Binding-site contacts:
Ligand atom O37 contacts residue GLY97 of chain 1.D at 3.6 Å.
Ligand atom O29 contacts residue GLY97 of chain 1.D at 3.4 Å.
Ligand atom C14 contacts residue VAL179 of chain 1.D at 3.7 Å (hydrophobic).
Ligand atom C33 contacts residue TYR397 of chain 1.D at 3.9 Å (hydrophobic).
Ligand atom O19 contacts residue TRP396 of chain 1.D at 3.7 Å.
Ligand atom C11 contacts residue THR177 of chain 1.D at 4.0 Å.
Ligand atom C36 contacts residue ASN98 of chain 1.D at 4.0 Å.
Ligand atom N20 contacts residue GLY97 of chain 1.D at 3.5 Å (h-bond).
Ligand atom O19 contacts residue LYS102 of chain 1.D at 3.4 Å (salt-bridge).
Ligand atom O34 contacts residue PHE393 of chain 1.D at 2.9 Å.
Ligand atom C43 contacts residue PHE393 of chain 1.D at 3.7 Å (hydrophobic).
Ligand atom C16 contacts residue TRP396 of chain 1.D at 3.4 Å (hydrophobic).
Ligand atom O17 contacts residue ASN99 of chain 1.D at 3.6 Å.
Ligand atom C21 contacts residue GLY97 of chain 1.D at 3.9 Å.
Ligand atom C10 contacts residue THR177 of chain 1.D at 3.6 Å.
Ligand atom C08 contacts residue PHE393 of chain 1.D at 3.6 Å (hydrophobic).
Ligand atom O37 contacts residue ASN98 of chain 1.D at 3.1 Å (h-bond).
Ligand atom C33 contacts residue TRP396 of chain 1.D at 3.6 Å (hydrophobic).
Ligand atom C22 contacts residue GLY97 of chain 1.D at 4.0 Å.
Ligand atom C15 contacts residue TRP396 of chain 1.D at 3.7 Å (hydrophobic).
Ligand atom C14 contacts residue PHE393 of chain 1.D at 4.0 Å (hydrophobic).
Ligand atom C12 contacts residue PHE393 of chain 1.D at 3.6 Å (hydrophobic).
Ligand atom C01 contacts residue PHE393 of chain 1.D at 3.9 Å (hydrophobic).
Ligand atom C31 contacts residue GLY97 of chain 1.D at 3.5 Å.
Ligand atom CL4 contacts residue PHE393 of chain 1.D at 3.9 Å.
Ligand atom C08 contacts residue VAL178 of chain 1.D at 3.7 Å (hydrophobic).
Ligand atom C30 contacts residue GLY97 of chain 1.D at 3.1 Å.
Ligand atom O09 contacts residue PHE393 of chain 1.D at 2.8 Å.
Ligand atom C13 contacts residue PHE393 of chain 1.D at 3.1 Å (hydrophobic).
Ligand atom O17 contacts residue GLY97 of chain 1.D at 4.0 Å.
Ligand atom O32 contacts residue TRP396 of chain 1.D at 3.3 Å.
Ligand atom O19 contacts residue ASN99 of chain 1.D at 2.7 Å (h-bond).
Ligand atom C18 contacts residue TRP396 of chain 1.D at 3.5 Å (hydrophobic).
Ligand atom O34 contacts residue VAL179 of chain 1.D at 2.8 Å.
Ligand atom C10 contacts residue VAL178 of chain 1.D at 3.7 Å (hydrophobic).
Ligand atom O17 contacts residue TRP396 of chain 1.D at 3.3 Å.
Ligand atom O09 contacts residue VAL178 of chain 1.D at 2.9 Å.
Ligand atom C18 contacts residue GLY97 of chain 1.D at 3.7 Å.
Ligand atom N20 contacts residue TRP396 of chain 1.D at 4.1 Å.
Ligand atom C18 contacts residue ASN99 of chain 1.D at 3.6 Å.

Sequence of chain 1.D:
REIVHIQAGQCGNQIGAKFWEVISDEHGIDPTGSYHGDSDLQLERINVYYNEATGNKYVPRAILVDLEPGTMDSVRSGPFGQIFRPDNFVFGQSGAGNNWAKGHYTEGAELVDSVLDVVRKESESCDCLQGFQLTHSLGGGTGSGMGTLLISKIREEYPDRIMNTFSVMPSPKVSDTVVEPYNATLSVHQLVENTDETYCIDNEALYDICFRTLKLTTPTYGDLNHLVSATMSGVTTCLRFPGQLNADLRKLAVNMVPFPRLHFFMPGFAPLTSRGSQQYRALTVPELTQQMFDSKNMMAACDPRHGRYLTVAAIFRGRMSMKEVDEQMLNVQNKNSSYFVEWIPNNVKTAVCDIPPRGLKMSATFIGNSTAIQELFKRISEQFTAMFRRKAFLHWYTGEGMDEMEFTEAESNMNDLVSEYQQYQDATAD

A protein and the small-molecule ligand that binds it are described below.
Small molecule (SMILES): COc1cc2cc(c1Cl)N(C)C(=O)C[C@H](OC(=O)C(C)C)[C@]1(C)O[C@H]1[C@@H](C)[C@@H]1C[C@@](O)(NC(=O)O1)[C@H](OC)C=CC=C(C)C2